A small-molecule ligand and the protein it binds are described below.
Small molecule (SMILES): CC(=O)N[C@H]1CO[C@H](CO[C@H]2O[C@@H](C)[C@@H](O)[C@@H](O)[C@@H]2O)[C@@H](O)[C@@H]1O

Sequence of chain 8.A:
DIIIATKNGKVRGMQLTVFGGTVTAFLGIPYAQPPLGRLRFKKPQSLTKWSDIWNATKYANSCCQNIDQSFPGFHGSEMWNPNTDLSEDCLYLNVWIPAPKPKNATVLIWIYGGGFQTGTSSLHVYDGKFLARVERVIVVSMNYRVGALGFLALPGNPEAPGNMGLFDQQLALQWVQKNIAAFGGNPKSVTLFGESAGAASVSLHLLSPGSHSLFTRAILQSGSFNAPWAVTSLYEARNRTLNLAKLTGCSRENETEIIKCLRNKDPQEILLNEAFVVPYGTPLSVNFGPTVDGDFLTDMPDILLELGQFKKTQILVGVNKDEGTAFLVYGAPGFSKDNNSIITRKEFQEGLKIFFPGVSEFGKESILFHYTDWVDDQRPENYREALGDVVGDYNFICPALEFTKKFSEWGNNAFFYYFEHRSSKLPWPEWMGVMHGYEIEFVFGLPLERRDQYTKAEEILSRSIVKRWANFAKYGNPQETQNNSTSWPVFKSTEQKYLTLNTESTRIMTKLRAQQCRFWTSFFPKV

Binding-site contacts:
Ligand atom O6 contacts residue ASN188 of chain 8.A at 3.3 Å (h-bond).
Ligand atom C1 contacts residue ASN188 of chain 8.A at 3.8 Å.
Ligand atom C4 contacts residue LYS190 of chain 8.A at 4.2 Å.
Ligand atom C6 contacts residue LYS190 of chain 8.A at 3.7 Å.
Ligand atom O3 contacts residue SER191 of chain 8.A at 3.1 Å (h-bond).
Ligand atom O2 contacts residue SER191 of chain 8.A at 4.4 Å.
Ligand atom O3 contacts residue LYS190 of chain 8.A at 4.4 Å.
Ligand atom O3 contacts residue LYS190 of chain 8.A at 3.9 Å.
Ligand atom C3 contacts residue ASN106 of chain 8.A at 4.1 Å.
Ligand atom C3 contacts residue SER191 of chain 8.A at 3.7 Å.
Ligand atom O6 contacts residue LYS190 of chain 8.A at 4.4 Å.
Ligand atom C5 contacts residue ASN188 of chain 8.A at 3.9 Å.
Ligand atom C8 contacts residue ASN106 of chain 8.A at 3.2 Å.
Ligand atom O3 contacts residue ARG219 of chain 8.A at 4.0 Å.
Ligand atom C7 contacts residue ASN106 of chain 8.A at 3.2 Å.
Ligand atom C2 contacts residue ASN106 of chain 8.A at 2.8 Å.
Ligand atom C5 contacts residue LYS190 of chain 8.A at 3.8 Å.
Ligand atom O7 contacts residue LYS105 of chain 8.A at 4.3 Å.
Ligand atom C3 contacts residue LYS190 of chain 8.A at 3.4 Å.
Ligand atom C4 contacts residue LYS190 of chain 8.A at 3.3 Å.
Ligand atom O4 contacts residue LYS190 of chain 8.A at 3.4 Å (salt-bridge).
Ligand atom C1 contacts residue ASN106 of chain 8.A at 1.5 Å.
Ligand atom C5 contacts residue LYS190 of chain 8.A at 4.2 Å.
Ligand atom O5 contacts residue ASN188 of chain 8.A at 3.5 Å (h-bond).
Ligand atom C1 contacts residue ASN188 of chain 8.A at 3.9 Å.
Ligand atom C2 contacts residue ASN188 of chain 8.A at 4.1 Å.
Ligand atom O2 contacts residue ASN188 of chain 8.A at 3.5 Å (h-bond).
Ligand atom C6 contacts residue ASN188 of chain 8.A at 3.8 Å.
Ligand atom C5 contacts residue ASN106 of chain 8.A at 3.8 Å.
Ligand atom N2 contacts residue ASN106 of chain 8.A at 3.2 Å (h-bond).
Ligand atom C1 contacts residue LYS190 of chain 8.A at 4.2 Å.
Ligand atom O5 contacts residue ASN106 of chain 8.A at 2.5 Å (h-bond).
Ligand atom C3 contacts residue ASN188 of chain 8.A at 4.3 Å.
Ligand atom O7 contacts residue ASN106 of chain 8.A at 3.4 Å (h-bond).
Ligand atom C3 contacts residue LYS190 of chain 8.A at 4.3 Å.
Ligand atom O3 contacts residue LYS476 of chain 8.A at 4.3 Å.